Sequence of chain 1.F:
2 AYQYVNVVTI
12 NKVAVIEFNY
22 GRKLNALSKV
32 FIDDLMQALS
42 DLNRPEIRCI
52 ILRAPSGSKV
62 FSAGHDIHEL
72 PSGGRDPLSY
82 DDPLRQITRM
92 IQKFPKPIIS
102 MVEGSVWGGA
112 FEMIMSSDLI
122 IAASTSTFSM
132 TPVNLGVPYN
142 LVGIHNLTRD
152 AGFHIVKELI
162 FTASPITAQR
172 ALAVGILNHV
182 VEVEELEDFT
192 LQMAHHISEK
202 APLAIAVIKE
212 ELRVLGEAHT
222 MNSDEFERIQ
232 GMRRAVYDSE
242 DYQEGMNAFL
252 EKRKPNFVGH

This small molecule binds to this protein.
Small molecule (SMILES): CC(C(=O)OCCNC(=O)CCNC(=O)[C@H](O)C(C)(C)COP(=O)(O)OP(=O)(O)OC[C@H]1O[C@@H](n2cnc3c(N)ncnc32)[C@H](O)[C@@H]1OP(=O)(O)O)=[N+]([O-])[O-]

Binding-site contacts:
Ligand atom O contacts residue ILE68 of chain 1.F at 3.7 Å.
Ligand atom CS3 contacts residue THR132 of chain 1.F at 3.8 Å.
Ligand atom CS3 contacts residue PRO133 of chain 1.F at 3.7 Å (hydrophobic).
Ligand atom CP5 contacts residue PHE250 of chain 1.F at 3.7 Å (hydrophobic).
Ligand atom O5' contacts residue LEU25 of chain 1.F at 3.5 Å.
Ligand atom N6 contacts residue HIS66 of chain 1.F at 2.9 Å (h-bond).
Ligand atom NP1 contacts residue ALA64 of chain 1.F at 2.9 Å (h-bond).
Ligand atom OS1 contacts residue GLY110 of chain 1.F at 3.0 Å (h-bond).
Ligand atom O contacts residue THR132 of chain 1.F at 3.5 Å (h-bond).
Ligand atom N6 contacts residue ALA64 of chain 1.F at 3.4 Å (h-bond).
Ligand atom OS1 contacts residue GLY65 of chain 1.F at 3.7 Å.
Ligand atom OS1 contacts residue GLY109 of chain 1.F at 3.5 Å.
Ligand atom N1 contacts residue ILE68 of chain 1.F at 3.4 Å (h-bond).
Ligand atom CS3 contacts residue TYR140 of chain 1.F at 3.7 Å (hydrophobic).
Ligand atom OP1 contacts residue PHE250 of chain 1.F at 3.7 Å.
Ligand atom OS5 contacts residue PRO133 of chain 1.F at 3.7 Å.
Ligand atom CP1 contacts residue ALA64 of chain 1.F at 3.7 Å (hydrophobic).
Ligand atom CP3 contacts residue TRP108 of chain 1.F at 3.7 Å (hydrophobic).
Ligand atom OP3 contacts residue LEU25 of chain 1.F at 3.5 Å.
Ligand atom N1 contacts residue ASP67 of chain 1.F at 3.5 Å.
Ligand atom CP2 contacts residue THR132 of chain 1.F at 3.3 Å.
Ligand atom OS4 contacts residue PRO133 of chain 1.F at 3.8 Å.
Ligand atom NS4 contacts residue PRO133 of chain 1.F at 3.8 Å.
Ligand atom C2 contacts residue ASP67 of chain 1.F at 3.3 Å.
Ligand atom C6 contacts residue HIS66 of chain 1.F at 3.6 Å.
Ligand atom CS1 contacts residue THR132 of chain 1.F at 3.4 Å.
Ligand atom C4' contacts residue ARG23 of chain 1.F at 3.6 Å.
Ligand atom OS1 contacts residue HIS66 of chain 1.F at 2.8 Å (h-bond).
Ligand atom CS3 contacts residue GLY110 of chain 1.F at 3.5 Å.
Ligand atom NP1 contacts residue TRP108 of chain 1.F at 3.8 Å.
Ligand atom OS5 contacts residue VAL138 of chain 1.F at 3.6 Å.
Ligand atom CS1 contacts residue HIS66 of chain 1.F at 3.7 Å.
Ligand atom CS2 contacts residue THR132 of chain 1.F at 3.4 Å.
Ligand atom N7 contacts residue ALA64 of chain 1.F at 3.5 Å.
Ligand atom OS4 contacts residue THR132 of chain 1.F at 3.6 Å (h-bond).
Ligand atom N1 contacts residue HIS66 of chain 1.F at 3.5 Å (h-bond).
Ligand atom CS3 contacts residue GLY109 of chain 1.F at 3.5 Å.
Ligand atom CP2 contacts residue ALA64 of chain 1.F at 3.5 Å (hydrophobic).
Ligand atom O4' contacts residue LYS24 of chain 1.F at 3.6 Å.
Ligand atom C5' contacts residue LEU25 of chain 1.F at 3.7 Å (hydrophobic).